A protein and the small-molecule ligand that binds it are described below.
Small molecule (SMILES): N[C@@H](CC(=O)O)C(=O)O

Sequence of chain 3.A:
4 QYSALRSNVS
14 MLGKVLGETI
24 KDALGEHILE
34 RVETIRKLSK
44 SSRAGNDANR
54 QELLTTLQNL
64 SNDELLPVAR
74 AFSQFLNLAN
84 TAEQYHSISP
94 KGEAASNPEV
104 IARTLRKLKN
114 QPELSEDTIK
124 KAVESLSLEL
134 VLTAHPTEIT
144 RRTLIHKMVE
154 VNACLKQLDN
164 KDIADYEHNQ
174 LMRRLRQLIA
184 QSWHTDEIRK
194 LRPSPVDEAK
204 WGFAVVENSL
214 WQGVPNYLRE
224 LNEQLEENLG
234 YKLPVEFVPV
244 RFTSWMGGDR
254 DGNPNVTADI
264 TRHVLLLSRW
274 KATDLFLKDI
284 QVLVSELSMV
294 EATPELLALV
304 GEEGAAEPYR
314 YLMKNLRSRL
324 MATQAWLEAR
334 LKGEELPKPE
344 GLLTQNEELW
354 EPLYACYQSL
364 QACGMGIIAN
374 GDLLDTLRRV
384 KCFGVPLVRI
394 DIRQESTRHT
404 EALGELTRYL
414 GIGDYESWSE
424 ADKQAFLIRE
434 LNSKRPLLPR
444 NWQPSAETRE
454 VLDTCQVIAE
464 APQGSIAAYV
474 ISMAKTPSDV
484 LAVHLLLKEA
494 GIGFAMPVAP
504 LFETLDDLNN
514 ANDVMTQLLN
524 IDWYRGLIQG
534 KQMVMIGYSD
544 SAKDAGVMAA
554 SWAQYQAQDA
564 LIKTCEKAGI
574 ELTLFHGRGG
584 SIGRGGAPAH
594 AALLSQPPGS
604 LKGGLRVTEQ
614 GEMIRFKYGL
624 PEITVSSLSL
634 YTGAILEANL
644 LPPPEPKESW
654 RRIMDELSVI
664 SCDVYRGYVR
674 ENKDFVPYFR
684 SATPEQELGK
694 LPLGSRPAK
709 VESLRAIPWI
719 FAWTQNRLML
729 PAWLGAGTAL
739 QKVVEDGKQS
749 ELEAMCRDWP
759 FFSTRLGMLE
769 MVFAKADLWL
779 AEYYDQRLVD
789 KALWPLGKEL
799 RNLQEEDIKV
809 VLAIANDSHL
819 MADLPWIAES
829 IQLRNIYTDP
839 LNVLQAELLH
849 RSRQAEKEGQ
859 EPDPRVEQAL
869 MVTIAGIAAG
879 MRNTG

Binding-site contacts:
Ligand atom OD2 contacts residue ARG832 of chain 3.A at 2.5 Å (salt-bridge).
Ligand atom N contacts residue MET616 of chain 3.A at 4.2 Å.
Ligand atom CG contacts residue ARG880 of chain 3.A at 4.0 Å.
Ligand atom OD2 contacts residue ASN881 of chain 3.A at 4.1 Å.
Ligand atom CG contacts residue ILE825 of chain 3.A at 4.3 Å (hydrophobic).
Ligand atom CA contacts residue LYS773 of chain 3.A at 4.4 Å.
Ligand atom O contacts residue ARG587 of chain 3.A at 2.6 Å (salt-bridge).
Ligand atom CB contacts residue ILE825 of chain 3.A at 4.0 Å (hydrophobic).
Ligand atom O contacts residue PRO591 of chain 3.A at 4.4 Å.
Ligand atom OD1 contacts residue ARG880 of chain 3.A at 3.8 Å.
Ligand atom OD1 contacts residue ILE825 of chain 3.A at 4.1 Å.
Ligand atom O contacts residue MET819 of chain 3.A at 4.3 Å.
Ligand atom O contacts residue MET769 of chain 3.A at 3.2 Å.
Ligand atom OXT contacts residue ASN881 of chain 3.A at 2.9 Å (h-bond).
Ligand atom CB contacts residue ARG832 of chain 3.A at 4.3 Å.
Ligand atom CG contacts residue ARG832 of chain 3.A at 3.0 Å.
Ligand atom CG contacts residue ASN881 of chain 3.A at 3.9 Å.
Ligand atom OXT contacts residue MET769 of chain 3.A at 3.9 Å.
Ligand atom OD2 contacts residue ILE829 of chain 3.A at 3.8 Å.
Ligand atom C contacts residue ASN881 of chain 3.A at 3.8 Å.
Ligand atom CA contacts residue ASN881 of chain 3.A at 3.4 Å.
Ligand atom C contacts residue MET769 of chain 3.A at 3.8 Å (hydrophobic).
Ligand atom O contacts residue ILE825 of chain 3.A at 3.9 Å.
Ligand atom CB contacts residue ASN881 of chain 3.A at 3.3 Å.
Ligand atom OD1 contacts residue ARG832 of chain 3.A at 2.6 Å (salt-bridge).
Ligand atom OD2 contacts residue ARG880 of chain 3.A at 3.5 Å.
Ligand atom OD2 contacts residue MET879 of chain 3.A at 4.3 Å.
Ligand atom C contacts residue ARG587 of chain 3.A at 3.5 Å.
Ligand atom N contacts residue ASN881 of chain 3.A at 2.8 Å (h-bond).
Ligand atom CG contacts residue ILE829 of chain 3.A at 4.0 Å (hydrophobic).
Ligand atom CG contacts residue LYS773 of chain 3.A at 3.4 Å.
Ligand atom OXT contacts residue ARG587 of chain 3.A at 2.7 Å.
Ligand atom C contacts residue ILE825 of chain 3.A at 4.3 Å (hydrophobic).
Ligand atom N contacts residue ARG587 of chain 3.A at 2.9 Å (salt-bridge).
Ligand atom CA contacts residue ARG587 of chain 3.A at 4.0 Å.
Ligand atom CB contacts residue MET769 of chain 3.A at 4.0 Å (hydrophobic).
Ligand atom CB contacts residue LYS773 of chain 3.A at 3.2 Å.
Ligand atom OD2 contacts residue LYS773 of chain 3.A at 2.9 Å (salt-bridge).
Ligand atom CB contacts residue ILE829 of chain 3.A at 4.1 Å (hydrophobic).
Ligand atom CA contacts residue ILE825 of chain 3.A at 3.9 Å (hydrophobic).